This protein binds this small molecule.
Small molecule (SMILES): CC(=O)N[C@H]1[C@H](O[C@H]2[C@H](O)[C@@H](NC(C)=O)CO[C@@H]2CO)O[C@H](CO)[C@@H](O)[C@@H]1O

Sequence of chain 2.A:
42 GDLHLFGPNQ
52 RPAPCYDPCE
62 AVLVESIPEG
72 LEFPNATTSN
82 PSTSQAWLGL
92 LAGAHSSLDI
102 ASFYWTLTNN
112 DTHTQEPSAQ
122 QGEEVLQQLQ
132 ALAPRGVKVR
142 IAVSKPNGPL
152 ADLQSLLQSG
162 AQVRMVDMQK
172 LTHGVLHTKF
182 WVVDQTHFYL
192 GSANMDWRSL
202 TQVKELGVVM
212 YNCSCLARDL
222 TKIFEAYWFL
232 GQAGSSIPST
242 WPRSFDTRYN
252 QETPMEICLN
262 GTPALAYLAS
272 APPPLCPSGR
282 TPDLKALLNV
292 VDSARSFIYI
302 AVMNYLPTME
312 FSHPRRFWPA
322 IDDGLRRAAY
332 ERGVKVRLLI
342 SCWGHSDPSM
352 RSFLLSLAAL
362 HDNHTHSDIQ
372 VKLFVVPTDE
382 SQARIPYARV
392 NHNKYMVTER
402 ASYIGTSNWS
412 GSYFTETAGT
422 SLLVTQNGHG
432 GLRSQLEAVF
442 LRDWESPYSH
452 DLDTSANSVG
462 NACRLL

Binding-site contacts:
Ligand atom O7 contacts residue ASN213 of chain 2.A at 3.9 Å.
Ligand atom C5 contacts residue ASN213 of chain 2.A at 3.6 Å.
Ligand atom N2 contacts residue GLU61 of chain 2.A at 3.0 Å (salt-bridge).
Ligand atom C4 contacts residue ASN213 of chain 2.A at 4.2 Å.
Ligand atom C3 contacts residue ASN213 of chain 2.A at 3.8 Å.
Ligand atom O5 contacts residue ASN213 of chain 2.A at 2.3 Å (h-bond).
Ligand atom C2 contacts residue ASN213 of chain 2.A at 2.5 Å.
Ligand atom O7 contacts residue TYR212 of chain 2.A at 4.1 Å.
Ligand atom C8 contacts residue TYR212 of chain 2.A at 3.5 Å (hydrophobic).
Ligand atom C1 contacts residue EDO1 of chain 2.E at 4.4 Å.
Ligand atom C2 contacts residue GLU61 of chain 2.A at 4.1 Å.
Ligand atom C1 contacts residue ASN213 of chain 2.A at 1.4 Å.
Ligand atom C7 contacts residue TYR212 of chain 2.A at 3.9 Å (hydrophobic).
Ligand atom C5 contacts residue EDO1 of chain 2.E at 4.4 Å.
Ligand atom C7 contacts residue GLU61 of chain 2.A at 3.5 Å.
Ligand atom C8 contacts residue NAG2 of chain 2.D at 4.2 Å.
Ligand atom N2 contacts residue ASN213 of chain 2.A at 3.0 Å (h-bond).
Ligand atom O7 contacts residue EDO1 of chain 2.E at 3.4 Å (h-bond).
Ligand atom C8 contacts residue NAG1 of chain 2.D at 4.2 Å.
Ligand atom C7 contacts residue ASN213 of chain 2.A at 3.6 Å.
Ligand atom C8 contacts residue GLU61 of chain 2.A at 3.1 Å.